A small-molecule ligand and the protein it binds are described below.
Small molecule (SMILES): Cc1ccc(O)nn1

Binding-site contacts:
Ligand atom C4 contacts residue ALA119 of chain 2.A at 4.1 Å (hydrophobic).
Ligand atom C contacts residue ALA244 of chain 2.A at 4.0 Å (hydrophobic).
Ligand atom N contacts residue GLY120 of chain 2.A at 3.4 Å (h-bond).
Ligand atom N contacts residue TYR202 of chain 2.A at 3.6 Å.
Ligand atom C1 contacts residue TYR202 of chain 2.A at 3.7 Å (hydrophobic).
Ligand atom C3 contacts residue TYR202 of chain 2.A at 4.1 Å (hydrophobic).
Ligand atom C3 contacts residue DMS1 of chain 2.C at 4.0 Å.
Ligand atom C2 contacts residue GLU203 of chain 2.A at 3.4 Å.
Ligand atom C1 contacts residue ALA119 of chain 2.A at 3.8 Å (hydrophobic).
Ligand atom C contacts residue VAL262 of chain 2.A at 4.0 Å (hydrophobic).
Ligand atom O contacts residue GLU203 of chain 2.A at 3.4 Å (salt-bridge).
Ligand atom N1 contacts residue TYR202 of chain 2.A at 3.8 Å.
Ligand atom C4 contacts residue DMS1 of chain 2.C at 3.8 Å.
Ligand atom C2 contacts residue VAL219 of chain 2.A at 3.6 Å (hydrophobic).
Ligand atom C4 contacts residue LEU118 of chain 2.A at 3.9 Å (hydrophobic).
Ligand atom C2 contacts residue MET221 of chain 2.A at 3.9 Å (hydrophobic).
Ligand atom O contacts residue GLY220 of chain 2.A at 3.9 Å.
Ligand atom N1 contacts residue GLY120 of chain 2.A at 4.1 Å.
Ligand atom N1 contacts residue GLU203 of chain 2.A at 2.5 Å (salt-bridge).
Ligand atom C3 contacts residue VAL219 of chain 2.A at 3.9 Å (hydrophobic).
Ligand atom C1 contacts residue VAL219 of chain 2.A at 4.2 Å (hydrophobic).
Ligand atom C2 contacts residue GLY220 of chain 2.A at 3.9 Å.
Ligand atom C contacts residue ASN245 of chain 2.A at 3.9 Å.
Ligand atom C3 contacts residue MET221 of chain 2.A at 3.7 Å (hydrophobic).
Ligand atom N1 contacts residue VAL219 of chain 2.A at 3.7 Å.
Ligand atom O contacts residue VAL219 of chain 2.A at 3.8 Å.
Ligand atom C contacts residue GLY120 of chain 2.A at 3.5 Å.
Ligand atom C3 contacts residue GLY220 of chain 2.A at 3.7 Å.
Ligand atom O contacts residue ASN197 of chain 2.A at 3.0 Å (h-bond).
Ligand atom C contacts residue ALA119 of chain 2.A at 3.5 Å (hydrophobic).
Ligand atom N contacts residue GLU203 of chain 2.A at 3.5 Å (salt-bridge).
Ligand atom C4 contacts residue VAL219 of chain 2.A at 4.1 Å (hydrophobic).
Ligand atom N contacts residue VAL219 of chain 2.A at 4.0 Å.
Ligand atom C4 contacts residue GLY120 of chain 2.A at 4.1 Å.
Ligand atom C4 contacts residue TYR202 of chain 2.A at 3.9 Å (hydrophobic).
Ligand atom C contacts residue TYR202 of chain 2.A at 4.0 Å (hydrophobic).
Ligand atom C2 contacts residue TYR202 of chain 2.A at 4.0 Å (hydrophobic).
Ligand atom C1 contacts residue GLY120 of chain 2.A at 3.4 Å.
Ligand atom O contacts residue MET221 of chain 2.A at 3.7 Å.
Ligand atom N contacts residue ALA119 of chain 2.A at 4.2 Å.

Sequence of chain 2.A:
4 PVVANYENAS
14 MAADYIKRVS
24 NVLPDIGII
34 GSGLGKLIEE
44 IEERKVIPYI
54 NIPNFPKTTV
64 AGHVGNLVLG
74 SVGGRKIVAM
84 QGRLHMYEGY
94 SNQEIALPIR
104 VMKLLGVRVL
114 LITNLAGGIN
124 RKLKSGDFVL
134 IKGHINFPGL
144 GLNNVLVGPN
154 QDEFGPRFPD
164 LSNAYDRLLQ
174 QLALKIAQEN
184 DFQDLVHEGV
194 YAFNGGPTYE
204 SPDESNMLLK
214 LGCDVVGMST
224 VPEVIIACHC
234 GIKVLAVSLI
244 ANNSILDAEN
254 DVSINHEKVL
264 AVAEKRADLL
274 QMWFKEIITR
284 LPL